Binding-site contacts:
Ligand atom CBR contacts residue VAL195 of chain 1.B at 3.5 Å (hydrophobic).
Ligand atom N6 contacts residue HIS284 of chain 1.B at 3.5 Å (h-bond).
Ligand atom CBW contacts residue HIS284 of chain 1.B at 3.4 Å.
Ligand atom CAQ contacts residue TYR82 of chain 1.B at 3.2 Å (hydrophobic).
Ligand atom CBW contacts residue FMN1 of chain 1.I at 3.5 Å.
Ligand atom CBT contacts residue HIS284 of chain 1.B at 3.2 Å.
Ligand atom NBH contacts residue HIS284 of chain 1.B at 3.4 Å (h-bond).
Ligand atom O3' contacts residue ARG579 of chain 1.B at 3.2 Å (salt-bridge).
Ligand atom CAQ contacts residue TYR197 of chain 1.B at 3.1 Å (hydrophobic).
Ligand atom CAU contacts residue FMN1 of chain 1.I at 3.2 Å.
Ligand atom O2' contacts residue ARG579 of chain 1.B at 3.2 Å (salt-bridge).
Ligand atom OAO contacts residue ARG155 of chain 1.B at 2.9 Å (salt-bridge).
Ligand atom CAR contacts residue TYR82 of chain 1.B at 3.5 Å (hydrophobic).
Ligand atom OAE contacts residue LEU576 of chain 1.B at 3.2 Å.
Ligand atom CBV contacts residue FMN1 of chain 1.I at 3.3 Å.
Ligand atom OAP contacts residue ARG155 of chain 1.B at 3.3 Å (salt-bridge).
Ligand atom OAD contacts residue ALA290 of chain 1.B at 3.4 Å.
Ligand atom OAG contacts residue ARG579 of chain 1.B at 3.3 Å (salt-bridge).
Ligand atom OAF contacts residue TYR320 of chain 1.B at 2.7 Å (h-bond).
Ligand atom CBA contacts residue VAL281 of chain 1.B at 3.3 Å (hydrophobic).
Ligand atom CAR contacts residue PHE379 of chain 1.B at 3.4 Å (hydrophobic).
Ligand atom CAQ contacts residue VAL38 of chain 1.B at 3.2 Å (hydrophobic).
Ligand atom OAK contacts residue HIS284 of chain 1.B at 3.0 Å (h-bond).
Ligand atom NBI contacts residue HIS284 of chain 1.B at 2.9 Å (h-bond).
Ligand atom CAV contacts residue PHE379 of chain 1.B at 3.5 Å (hydrophobic).
Ligand atom CBV contacts residue TYR197 of chain 1.B at 3.1 Å (hydrophobic).
Ligand atom OAO contacts residue ILE153 of chain 1.B at 3.3 Å.
Ligand atom OAO contacts residue LYS154 of chain 1.B at 2.8 Å (salt-bridge).
Ligand atom CAQ contacts residue FMN1 of chain 1.I at 3.3 Å.
Ligand atom CAW contacts residue TYR197 of chain 1.B at 3.5 Å (hydrophobic).
Ligand atom CAR contacts residue FMN1 of chain 1.I at 3.5 Å.
Ligand atom CAU contacts residue TYR197 of chain 1.B at 2.6 Å (hydrophobic).
Ligand atom OAF contacts residue VAL195 of chain 1.B at 3.4 Å.
Ligand atom CAV contacts residue PHE375 of chain 1.B at 3.5 Å (hydrophobic).
Ligand atom CAW contacts residue FMN1 of chain 1.I at 3.3 Å.
Ligand atom N6 contacts residue SER286 of chain 1.B at 2.8 Å (h-bond).
Ligand atom NBH contacts residue TRP283 of chain 1.B at 3.5 Å (h-bond).
Ligand atom CBT contacts residue PHE375 of chain 1.B at 3.5 Å (hydrophobic).
Ligand atom CBD contacts residue ARG155 of chain 1.B at 3.4 Å.
Ligand atom N1 contacts residue PRO287 of chain 1.B at 3.2 Å.

Sequence of chain 1.B:
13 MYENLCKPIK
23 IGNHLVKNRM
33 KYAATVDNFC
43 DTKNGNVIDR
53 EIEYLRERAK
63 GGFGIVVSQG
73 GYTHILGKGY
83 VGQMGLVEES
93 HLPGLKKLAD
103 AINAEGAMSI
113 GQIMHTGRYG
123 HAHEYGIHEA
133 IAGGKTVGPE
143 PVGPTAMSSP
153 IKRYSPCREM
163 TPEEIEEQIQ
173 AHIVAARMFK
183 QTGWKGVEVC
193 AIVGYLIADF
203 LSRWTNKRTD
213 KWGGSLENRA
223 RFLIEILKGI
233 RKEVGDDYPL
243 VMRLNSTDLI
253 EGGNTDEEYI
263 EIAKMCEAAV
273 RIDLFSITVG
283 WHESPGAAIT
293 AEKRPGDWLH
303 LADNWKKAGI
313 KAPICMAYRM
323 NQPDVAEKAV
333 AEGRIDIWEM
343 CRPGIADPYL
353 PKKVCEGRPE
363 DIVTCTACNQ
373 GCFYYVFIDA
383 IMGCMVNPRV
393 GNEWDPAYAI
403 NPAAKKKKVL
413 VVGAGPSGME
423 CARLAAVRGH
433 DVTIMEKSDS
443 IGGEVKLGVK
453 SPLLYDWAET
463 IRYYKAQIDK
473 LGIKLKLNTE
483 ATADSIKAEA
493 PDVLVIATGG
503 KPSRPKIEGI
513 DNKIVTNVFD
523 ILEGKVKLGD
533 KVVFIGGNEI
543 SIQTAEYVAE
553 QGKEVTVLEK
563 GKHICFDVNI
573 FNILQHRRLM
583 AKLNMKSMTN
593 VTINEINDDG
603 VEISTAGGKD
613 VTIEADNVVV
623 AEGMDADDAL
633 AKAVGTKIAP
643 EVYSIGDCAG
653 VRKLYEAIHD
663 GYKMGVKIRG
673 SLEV

This protein binds this small molecule.
Small molecule (SMILES): CC(C)(COP(=O)(O)OP(=O)(O)OC[C@H]1O[C@@H](n2cnc3c(N)ncnc32)[C@H](O)[C@@H]1OP(=O)(O)O)[C@@H](O)C(=O)NCCC(=O)NCCSC(=O)c1ccc2ccccc2c1